A small-molecule ligand and the protein it binds are described below.
Small molecule (SMILES): CC(=O)N[C@H]1[C@H](O[C@H]2[C@H](O)[C@@H](NC(C)=O)CO[C@@H]2CO)O[C@H](CO)[C@@H](O[C@@H]2O[C@H](CO)[C@@H](O)[C@H](O)[C@@H]2O)[C@@H]1O

Binding-site contacts:
Ligand atom C3 contacts residue CYS403 of chain 3.D at 4.1 Å (hydrophobic).
Ligand atom O6 contacts residue CYS403 of chain 3.D at 4.2 Å.
Ligand atom C7 contacts residue ASN338 of chain 3.D at 4.0 Å.
Ligand atom O7 contacts residue ASN338 of chain 3.D at 4.3 Å.
Ligand atom C4 contacts residue LYS404 of chain 3.D at 3.7 Å.
Ligand atom C3 contacts residue LYS404 of chain 3.D at 3.7 Å.
Ligand atom O6 contacts residue NAG1 of chain 3.L at 4.0 Å.
Ligand atom C2 contacts residue ASN226 of chain 3.D at 2.4 Å.
Ligand atom C8 contacts residue LEU225 of chain 3.D at 3.6 Å (hydrophobic).
Ligand atom O6 contacts residue THR402 of chain 3.D at 4.2 Å.
Ligand atom C1 contacts residue SER405 of chain 3.D at 3.6 Å.
Ligand atom O6 contacts residue GLY340 of chain 3.D at 3.3 Å.
Ligand atom C4 contacts residue ASN226 of chain 3.D at 4.2 Å.
Ligand atom C2 contacts residue SER405 of chain 3.D at 3.9 Å.
Ligand atom O5 contacts residue ASN226 of chain 3.D at 2.4 Å (h-bond).
Ligand atom C8 contacts residue PHE337 of chain 3.D at 3.9 Å (hydrophobic).
Ligand atom C1 contacts residue LYS404 of chain 3.D at 4.1 Å.
Ligand atom C5 contacts residue ASP175 of chain 3.D at 4.0 Å.
Ligand atom C7 contacts residue ASN226 of chain 3.D at 3.5 Å.
Ligand atom O3 contacts residue CYS403 of chain 3.D at 3.5 Å.
Ligand atom C5 contacts residue ASN226 of chain 3.D at 3.7 Å.
Ligand atom O5 contacts residue CYS403 of chain 3.D at 4.2 Å.
Ligand atom N2 contacts residue SER405 of chain 3.D at 3.4 Å.
Ligand atom O7 contacts residue PRO176 of chain 3.D at 3.7 Å.
Ligand atom C3 contacts residue SER405 of chain 3.D at 4.3 Å.
Ligand atom C5 contacts residue NAG1 of chain 3.L at 3.8 Å.
Ligand atom O5 contacts residue LYS404 of chain 3.D at 4.1 Å.
Ligand atom C6 contacts residue LYS404 of chain 3.D at 4.2 Å.
Ligand atom C6 contacts residue ASP175 of chain 3.D at 4.0 Å.
Ligand atom C6 contacts residue GLY340 of chain 3.D at 3.9 Å.
Ligand atom O5 contacts residue NAG1 of chain 3.L at 3.3 Å.
Ligand atom O7 contacts residue ASN226 of chain 3.D at 3.8 Å.
Ligand atom C5 contacts residue LYS404 of chain 3.D at 3.3 Å.
Ligand atom C1 contacts residue NAG1 of chain 3.L at 4.2 Å.
Ligand atom C6 contacts residue NAG1 of chain 3.L at 3.5 Å.
Ligand atom O4 contacts residue LYS404 of chain 3.D at 3.7 Å.
Ligand atom C3 contacts residue ASN226 of chain 3.D at 3.8 Å.
Ligand atom C8 contacts residue ASN338 of chain 3.D at 3.2 Å.
Ligand atom C1 contacts residue ASN226 of chain 3.D at 1.4 Å.
Ligand atom N2 contacts residue ASN226 of chain 3.D at 2.9 Å (h-bond).

Sequence of chain 3.D:
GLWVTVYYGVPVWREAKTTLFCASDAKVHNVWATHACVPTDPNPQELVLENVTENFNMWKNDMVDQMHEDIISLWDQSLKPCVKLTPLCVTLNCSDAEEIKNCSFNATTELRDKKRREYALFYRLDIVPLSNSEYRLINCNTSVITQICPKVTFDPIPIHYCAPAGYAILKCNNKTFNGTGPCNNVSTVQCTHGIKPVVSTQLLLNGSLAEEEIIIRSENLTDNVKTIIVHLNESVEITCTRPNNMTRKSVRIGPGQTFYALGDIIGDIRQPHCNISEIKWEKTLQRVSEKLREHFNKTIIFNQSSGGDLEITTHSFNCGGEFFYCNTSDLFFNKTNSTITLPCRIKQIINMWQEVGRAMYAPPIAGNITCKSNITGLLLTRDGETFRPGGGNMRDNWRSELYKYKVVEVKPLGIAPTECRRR